This protein binds this small molecule.
Small molecule (SMILES): CN(CC#Cc1nc2c(N)ncnc2n1[C@@H]1O[C@H](CO)[C@@H](O)[C@H]1OP(=O)(O)O)C[C@H]1O[C@@H](n2cnc3c(N)ncnc32)[C@H](O)[C@@H]1O

Sequence of chain 3.A:
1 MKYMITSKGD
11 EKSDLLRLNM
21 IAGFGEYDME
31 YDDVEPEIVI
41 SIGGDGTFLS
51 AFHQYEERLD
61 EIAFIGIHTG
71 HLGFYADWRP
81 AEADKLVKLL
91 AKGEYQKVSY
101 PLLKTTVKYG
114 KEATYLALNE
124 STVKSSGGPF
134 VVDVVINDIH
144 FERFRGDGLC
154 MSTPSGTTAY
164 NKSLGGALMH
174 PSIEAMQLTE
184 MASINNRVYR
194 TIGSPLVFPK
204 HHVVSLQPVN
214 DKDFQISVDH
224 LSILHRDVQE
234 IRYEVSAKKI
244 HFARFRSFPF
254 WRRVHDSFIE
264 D

Binding-site contacts:
Ligand atom C5 contacts residue ALA162 of chain 3.A at 3.7 Å (hydrophobic).
Ligand atom O8 contacts residue ALA162 of chain 3.A at 3.2 Å.
Ligand atom N3 contacts residue PHE74 of chain 3.A at 3.5 Å.
Ligand atom C20 contacts residue TYR163 of chain 3.A at 3.7 Å (hydrophobic).
Ligand atom O6 contacts residue GLY46 of chain 3.A at 3.2 Å (h-bond).
Ligand atom C21 contacts residue TYR163 of chain 3.A at 3.7 Å (hydrophobic).
Ligand atom C8 contacts residue ASP45 of chain 3.A at 3.7 Å.
Ligand atom O9 contacts residue ASP222 of chain 3.A at 3.7 Å.
Ligand atom O8 contacts residue ASN122 of chain 3.A at 3.5 Å (h-bond).
Ligand atom N10 contacts residue TYR163 of chain 3.A at 3.6 Å.
Ligand atom O5 contacts residue GLY44 of chain 3.A at 3.7 Å.
Ligand atom N9 contacts residue ALA185 of chain 2.A at 3.7 Å.
Ligand atom C7 contacts residue PHE74 of chain 3.A at 3.3 Å (hydrophobic).
Ligand atom C22 contacts residue ILE187 of chain 2.A at 3.5 Å (hydrophobic).
Ligand atom N9 contacts residue SER166 of chain 3.A at 3.2 Å (h-bond).
Ligand atom O8 contacts residue TYR163 of chain 3.A at 3.5 Å (h-bond).
Ligand atom O4 contacts residue HIS71 of chain 3.A at 2.8 Å (h-bond).
Ligand atom C22 contacts residue SER166 of chain 3.A at 3.2 Å.
Ligand atom N8 contacts residue TYR163 of chain 3.A at 3.7 Å.
Ligand atom N9 contacts residue ILE187 of chain 2.A at 3.4 Å.
Ligand atom O5 contacts residue HIS71 of chain 3.A at 3.3 Å.
Ligand atom N2 contacts residue ASN122 of chain 3.A at 3.0 Å (h-bond).
Ligand atom N3 contacts residue ALA162 of chain 3.A at 3.7 Å.
Ligand atom O5 contacts residue ASP45 of chain 3.A at 3.1 Å (salt-bridge).
Ligand atom P contacts residue HIS71 of chain 3.A at 3.6 Å.
Ligand atom N3 contacts residue THR161 of chain 3.A at 2.5 Å (h-bond).
Ligand atom O9 contacts residue ASN122 of chain 3.A at 3.4 Å (h-bond).
Ligand atom C6 contacts residue ALA162 of chain 3.A at 3.7 Å (hydrophobic).
Ligand atom C18 contacts residue GLU123 of chain 3.A at 3.5 Å.
Ligand atom C6 contacts residue THR161 of chain 3.A at 3.6 Å.
Ligand atom N1 contacts residue ASN122 of chain 3.A at 3.0 Å (h-bond).
Ligand atom N8 contacts residue ASP150 of chain 2.A at 2.9 Å (salt-bridge).
Ligand atom O9 contacts residue GLU123 of chain 3.A at 2.8 Å (salt-bridge).
Ligand atom N2 contacts residue SER158 of chain 3.A at 3.1 Å (h-bond).
Ligand atom N2 contacts residue TYR75 of chain 3.A at 3.4 Å (h-bond).
Ligand atom C7 contacts residue THR161 of chain 3.A at 3.2 Å.
Ligand atom O8 contacts residue GLU123 of chain 3.A at 2.3 Å (salt-bridge).
Ligand atom C17 contacts residue GLU123 of chain 3.A at 3.3 Å.
Ligand atom N8 contacts residue ALA185 of chain 2.A at 3.0 Å (h-bond).
Ligand atom O6 contacts residue ASP45 of chain 3.A at 3.5 Å (salt-bridge).

Sequence of chain 2.A:
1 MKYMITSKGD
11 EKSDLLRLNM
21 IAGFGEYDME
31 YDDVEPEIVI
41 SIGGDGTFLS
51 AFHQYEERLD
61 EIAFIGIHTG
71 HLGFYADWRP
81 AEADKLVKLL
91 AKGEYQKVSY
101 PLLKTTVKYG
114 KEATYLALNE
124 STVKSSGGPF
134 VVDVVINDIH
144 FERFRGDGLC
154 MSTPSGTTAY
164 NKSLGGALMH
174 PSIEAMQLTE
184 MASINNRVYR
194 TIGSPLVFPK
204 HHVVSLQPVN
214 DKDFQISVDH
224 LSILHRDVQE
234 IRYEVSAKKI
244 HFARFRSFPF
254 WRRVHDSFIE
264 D